A protein and the small-molecule ligand that binds it are described below.
Small molecule (SMILES): CC(=O)C(N)=O

Sequence of chain 1.A:
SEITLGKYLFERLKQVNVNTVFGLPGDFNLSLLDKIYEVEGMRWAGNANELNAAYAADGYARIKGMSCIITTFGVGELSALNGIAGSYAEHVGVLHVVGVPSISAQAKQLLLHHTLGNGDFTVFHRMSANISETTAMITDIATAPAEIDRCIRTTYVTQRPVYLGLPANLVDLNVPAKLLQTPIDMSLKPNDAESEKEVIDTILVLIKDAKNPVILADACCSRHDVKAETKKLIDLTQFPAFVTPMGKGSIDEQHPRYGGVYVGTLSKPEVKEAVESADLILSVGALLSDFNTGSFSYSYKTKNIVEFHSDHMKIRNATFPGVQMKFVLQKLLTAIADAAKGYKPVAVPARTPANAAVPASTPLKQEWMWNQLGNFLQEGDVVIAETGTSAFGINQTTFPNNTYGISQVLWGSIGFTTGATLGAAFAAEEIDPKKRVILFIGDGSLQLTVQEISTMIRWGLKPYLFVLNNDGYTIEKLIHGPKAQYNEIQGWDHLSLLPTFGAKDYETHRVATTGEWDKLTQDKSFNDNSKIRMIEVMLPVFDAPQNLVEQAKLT

Binding-site contacts:
Ligand atom O1 contacts residue TYR157 of chain 1.A at 2.8 Å (h-bond).
Ligand atom O1 contacts residue HIS225 of chain 1.A at 4.3 Å.
Ligand atom C1 contacts residue ARG224 of chain 1.A at 4.3 Å.
Ligand atom O1 contacts residue ASP226 of chain 1.A at 3.4 Å.
Ligand atom C1 contacts residue HIS225 of chain 1.A at 3.8 Å.
Ligand atom O2 contacts residue VAL158 of chain 1.A at 3.6 Å (h-bond).
Ligand atom N1 contacts residue TYR157 of chain 1.A at 4.1 Å.
Ligand atom O2 contacts residue TYR157 of chain 1.A at 4.0 Å.
Ligand atom C2 contacts residue ASP226 of chain 1.A at 3.9 Å.
Ligand atom C1 contacts residue TYR157 of chain 1.A at 3.8 Å (hydrophobic).
Ligand atom N1 contacts residue ASP226 of chain 1.A at 3.9 Å.
Ligand atom N1 contacts residue HIS225 of chain 1.A at 3.4 Å.
Ligand atom C1 contacts residue ASP226 of chain 1.A at 3.7 Å.
Ligand atom C3 contacts residue MET187 of chain 1.A at 4.3 Å (hydrophobic).
Ligand atom C2 contacts residue HIS225 of chain 1.A at 4.0 Å.
Ligand atom C3 contacts residue TYR157 of chain 1.A at 4.2 Å (hydrophobic).
Ligand atom C3 contacts residue LEU189 of chain 1.A at 4.5 Å (hydrophobic).
Ligand atom N1 contacts residue GLN160 of chain 1.A at 3.8 Å.
Ligand atom C3 contacts residue ASP226 of chain 1.A at 4.0 Å.
Ligand atom O2 contacts residue HIS225 of chain 1.A at 4.0 Å.
Ligand atom N1 contacts residue ARG224 of chain 1.A at 3.1 Å (salt-bridge).
Ligand atom C2 contacts residue TYR157 of chain 1.A at 4.2 Å (hydrophobic).